Binding-site contacts:
Ligand atom C4 contacts residue ASN45 of chain 1.C at 4.3 Å.
Ligand atom O6 contacts residue ASN45 of chain 1.C at 4.5 Å.
Ligand atom C7 contacts residue ASN45 of chain 1.C at 4.0 Å.
Ligand atom C1 contacts residue ASN45 of chain 1.C at 1.4 Å.
Ligand atom C3 contacts residue ASN45 of chain 1.C at 3.8 Å.
Ligand atom C5 contacts residue ASN45 of chain 1.C at 3.6 Å.
Ligand atom C7 contacts residue ASN14 of chain 1.C at 4.4 Å.
Ligand atom O5 contacts residue TYR12 of chain 1.C at 4.2 Å.
Ligand atom C8 contacts residue SER44 of chain 1.C at 4.4 Å.
Ligand atom C8 contacts residue ASN14 of chain 1.C at 3.4 Å.
Ligand atom C8 contacts residue PHE43 of chain 1.C at 3.3 Å (hydrophobic).
Ligand atom C2 contacts residue ASN45 of chain 1.C at 2.5 Å.
Ligand atom O6 contacts residue TYR12 of chain 1.C at 4.4 Å.
Ligand atom N2 contacts residue ASN45 of chain 1.C at 3.0 Å (h-bond).
Ligand atom O5 contacts residue ASN45 of chain 1.C at 2.4 Å (h-bond).
Ligand atom N2 contacts residue ASN14 of chain 1.C at 4.3 Å.

A protein and the small-molecule ligand that binds it are described below.
Small molecule (SMILES): CC(=O)N[C@@H]1[C@@H](O)[C@H](O)[C@@H](CO)O[C@H]1O

Sequence of chain 1.C:
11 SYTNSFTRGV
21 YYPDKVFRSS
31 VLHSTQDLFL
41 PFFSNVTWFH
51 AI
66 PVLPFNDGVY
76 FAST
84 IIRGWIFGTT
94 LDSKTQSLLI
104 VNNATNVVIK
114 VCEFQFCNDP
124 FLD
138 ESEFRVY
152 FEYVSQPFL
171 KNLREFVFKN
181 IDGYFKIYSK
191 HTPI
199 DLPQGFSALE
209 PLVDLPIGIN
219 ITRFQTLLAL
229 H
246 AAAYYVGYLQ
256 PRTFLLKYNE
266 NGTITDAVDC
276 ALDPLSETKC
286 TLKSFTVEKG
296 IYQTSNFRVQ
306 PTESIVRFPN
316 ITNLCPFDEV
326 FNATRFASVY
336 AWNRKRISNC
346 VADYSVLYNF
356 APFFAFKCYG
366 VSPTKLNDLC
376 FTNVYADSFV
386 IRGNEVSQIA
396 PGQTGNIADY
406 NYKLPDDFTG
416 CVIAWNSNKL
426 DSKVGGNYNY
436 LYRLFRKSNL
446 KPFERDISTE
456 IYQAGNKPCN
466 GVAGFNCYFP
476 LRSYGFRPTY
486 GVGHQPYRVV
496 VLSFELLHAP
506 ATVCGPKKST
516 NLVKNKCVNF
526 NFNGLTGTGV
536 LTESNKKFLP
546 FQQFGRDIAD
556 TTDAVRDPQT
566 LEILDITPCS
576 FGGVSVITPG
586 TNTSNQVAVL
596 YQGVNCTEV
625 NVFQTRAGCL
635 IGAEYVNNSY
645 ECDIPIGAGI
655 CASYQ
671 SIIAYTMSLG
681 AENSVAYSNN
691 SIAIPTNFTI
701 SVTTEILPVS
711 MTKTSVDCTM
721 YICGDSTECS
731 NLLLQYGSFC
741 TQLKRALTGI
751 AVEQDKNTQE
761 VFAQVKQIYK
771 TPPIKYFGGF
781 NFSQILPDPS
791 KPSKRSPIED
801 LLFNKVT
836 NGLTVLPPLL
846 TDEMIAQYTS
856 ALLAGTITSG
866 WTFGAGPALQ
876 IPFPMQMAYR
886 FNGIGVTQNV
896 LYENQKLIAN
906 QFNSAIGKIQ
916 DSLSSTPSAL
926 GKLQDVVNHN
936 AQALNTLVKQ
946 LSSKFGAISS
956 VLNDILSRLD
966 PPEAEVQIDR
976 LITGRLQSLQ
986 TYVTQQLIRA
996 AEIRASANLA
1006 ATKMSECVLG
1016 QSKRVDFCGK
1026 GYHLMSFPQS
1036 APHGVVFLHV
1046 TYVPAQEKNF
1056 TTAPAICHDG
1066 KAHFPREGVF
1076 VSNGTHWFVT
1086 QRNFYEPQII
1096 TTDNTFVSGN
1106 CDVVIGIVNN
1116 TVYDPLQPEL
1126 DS